Sequence of chain 1.A:
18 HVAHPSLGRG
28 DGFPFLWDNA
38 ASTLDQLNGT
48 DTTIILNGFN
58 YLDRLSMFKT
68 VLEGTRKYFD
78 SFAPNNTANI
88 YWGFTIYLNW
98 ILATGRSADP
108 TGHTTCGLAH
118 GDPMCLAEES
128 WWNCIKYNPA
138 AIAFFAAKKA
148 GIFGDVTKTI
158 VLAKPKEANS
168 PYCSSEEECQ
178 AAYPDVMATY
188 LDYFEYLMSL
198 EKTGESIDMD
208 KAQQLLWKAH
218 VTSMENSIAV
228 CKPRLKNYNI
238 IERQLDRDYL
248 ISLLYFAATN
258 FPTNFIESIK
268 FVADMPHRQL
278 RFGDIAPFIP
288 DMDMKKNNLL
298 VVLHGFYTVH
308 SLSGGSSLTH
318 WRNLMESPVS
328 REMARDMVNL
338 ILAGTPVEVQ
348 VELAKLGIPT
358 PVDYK

Binding-site contacts:
Ligand atom C3 contacts residue ASN82 of chain 1.A at 3.8 Å.
Ligand atom C4 contacts residue ASN82 of chain 1.A at 4.2 Å.
Ligand atom O6 contacts residue ARG26 of chain 1.A at 4.1 Å.
Ligand atom O7 contacts residue ASN82 of chain 1.A at 3.9 Å.
Ligand atom C1 contacts residue ASN82 of chain 1.A at 1.5 Å.
Ligand atom C5 contacts residue ASN82 of chain 1.A at 3.7 Å.
Ligand atom O6 contacts residue ASP28 of chain 1.A at 2.6 Å (salt-bridge).
Ligand atom C6 contacts residue ASP28 of chain 1.A at 3.2 Å.
Ligand atom C7 contacts residue PRO81 of chain 1.A at 3.8 Å (hydrophobic).
Ligand atom N2 contacts residue ASN82 of chain 1.A at 2.9 Å (h-bond).
Ligand atom C2 contacts residue ASN82 of chain 1.A at 2.4 Å.
Ligand atom C6 contacts residue ARG26 of chain 1.A at 3.9 Å.
Ligand atom O7 contacts residue PRO81 of chain 1.A at 3.6 Å.
Ligand atom C7 contacts residue ASN82 of chain 1.A at 3.6 Å.
Ligand atom O6 contacts residue PHE30 of chain 1.A at 4.3 Å.
Ligand atom O5 contacts residue ASN82 of chain 1.A at 2.3 Å (h-bond).
Ligand atom C8 contacts residue PRO81 of chain 1.A at 3.7 Å (hydrophobic).

This protein binds this small molecule.
Small molecule (SMILES): CC(=O)N[C@@H]1[C@@H](O)[C@H](O)[C@@H](CO)O[C@H]1O